The protein below binds the small molecule below.
Small molecule (SMILES): N[C@@H](Cc1ccc(O)cc1)C(=O)O

Binding-site contacts:
Ligand atom CA contacts residue ASP222 of chain 2.B at 3.2 Å.
Ligand atom CZ contacts residue HIS124 of chain 2.B at 3.4 Å.
Ligand atom O contacts residue NAP1 of chain 2.E at 3.8 Å.
Ligand atom OH contacts residue NAP1 of chain 2.E at 2.9 Å.
Ligand atom CD1 contacts residue ASP222 of chain 2.B at 3.3 Å.
Ligand atom N contacts residue GLN130 of chain 2.B at 3.0 Å (h-bond).
Ligand atom O contacts residue GLN130 of chain 2.B at 2.7 Å (h-bond).
Ligand atom OXT contacts residue PHE127 of chain 2.B at 3.6 Å.
Ligand atom CZ contacts residue SER101 of chain 2.B at 3.5 Å.
Ligand atom OH contacts residue GLN184 of chain 2.B at 3.3 Å (h-bond).
Ligand atom CD1 contacts residue HIS188 of chain 2.B at 3.8 Å.
Ligand atom OXT contacts residue GLY128 of chain 2.B at 3.2 Å (h-bond).
Ligand atom C contacts residue GLN130 of chain 2.B at 3.8 Å.
Ligand atom CA contacts residue GLN130 of chain 2.B at 3.4 Å.
Ligand atom CG contacts residue ASP222 of chain 2.B at 3.7 Å.
Ligand atom OH contacts residue HIS124 of chain 2.B at 2.3 Å (h-bond).
Ligand atom CE1 contacts residue NAP1 of chain 2.E at 3.6 Å.
Ligand atom CE2 contacts residue HIS124 of chain 2.B at 3.7 Å.
Ligand atom CG contacts residue NAP1 of chain 2.E at 3.6 Å.
Ligand atom CZ contacts residue NAP1 of chain 2.E at 3.1 Å.
Ligand atom CE1 contacts residue SER101 of chain 2.B at 3.5 Å.
Ligand atom N contacts residue NAP1 of chain 2.E at 2.7 Å (h-bond).
Ligand atom O contacts residue THR131 of chain 2.B at 3.0 Å (h-bond).
Ligand atom CE1 contacts residue GLN184 of chain 2.B at 3.3 Å.
Ligand atom CA contacts residue NAP1 of chain 2.E at 3.6 Å.
Ligand atom C contacts residue GLY128 of chain 2.B at 3.5 Å.
Ligand atom OXT contacts residue THR131 of chain 2.B at 2.8 Å (h-bond).
Ligand atom CE2 contacts residue NAP1 of chain 2.E at 3.4 Å.
Ligand atom CD1 contacts residue GLN184 of chain 2.B at 3.8 Å.
Ligand atom N contacts residue ASP222 of chain 2.B at 2.7 Å (salt-bridge).
Ligand atom O contacts residue GLY128 of chain 2.B at 2.9 Å.
Ligand atom CE2 contacts residue GLN184 of chain 2.B at 3.2 Å.
Ligand atom CD2 contacts residue GLN184 of chain 2.B at 3.7 Å.
Ligand atom C contacts residue NAP1 of chain 2.E at 3.6 Å.
Ligand atom C contacts residue THR131 of chain 2.B at 3.6 Å.
Ligand atom CZ contacts residue GLN184 of chain 2.B at 2.9 Å.
Ligand atom OH contacts residue SER101 of chain 2.B at 2.5 Å (h-bond).
Ligand atom CB contacts residue ASP222 of chain 2.B at 3.2 Å.
Ligand atom O contacts residue PRO129 of chain 2.B at 3.3 Å (h-bond).
Ligand atom CD1 contacts residue NAP1 of chain 2.E at 3.7 Å.

Sequence of chain 2.B:
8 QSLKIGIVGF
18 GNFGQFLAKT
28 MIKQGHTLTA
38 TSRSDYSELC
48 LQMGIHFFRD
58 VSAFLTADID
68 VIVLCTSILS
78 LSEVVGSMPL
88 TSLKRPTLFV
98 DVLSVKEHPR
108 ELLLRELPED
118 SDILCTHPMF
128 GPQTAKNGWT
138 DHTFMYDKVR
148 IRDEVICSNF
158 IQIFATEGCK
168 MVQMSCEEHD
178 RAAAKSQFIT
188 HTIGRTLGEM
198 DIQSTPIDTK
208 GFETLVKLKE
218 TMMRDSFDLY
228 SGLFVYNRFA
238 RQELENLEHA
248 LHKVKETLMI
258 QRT